Sequence of chain 2.A:
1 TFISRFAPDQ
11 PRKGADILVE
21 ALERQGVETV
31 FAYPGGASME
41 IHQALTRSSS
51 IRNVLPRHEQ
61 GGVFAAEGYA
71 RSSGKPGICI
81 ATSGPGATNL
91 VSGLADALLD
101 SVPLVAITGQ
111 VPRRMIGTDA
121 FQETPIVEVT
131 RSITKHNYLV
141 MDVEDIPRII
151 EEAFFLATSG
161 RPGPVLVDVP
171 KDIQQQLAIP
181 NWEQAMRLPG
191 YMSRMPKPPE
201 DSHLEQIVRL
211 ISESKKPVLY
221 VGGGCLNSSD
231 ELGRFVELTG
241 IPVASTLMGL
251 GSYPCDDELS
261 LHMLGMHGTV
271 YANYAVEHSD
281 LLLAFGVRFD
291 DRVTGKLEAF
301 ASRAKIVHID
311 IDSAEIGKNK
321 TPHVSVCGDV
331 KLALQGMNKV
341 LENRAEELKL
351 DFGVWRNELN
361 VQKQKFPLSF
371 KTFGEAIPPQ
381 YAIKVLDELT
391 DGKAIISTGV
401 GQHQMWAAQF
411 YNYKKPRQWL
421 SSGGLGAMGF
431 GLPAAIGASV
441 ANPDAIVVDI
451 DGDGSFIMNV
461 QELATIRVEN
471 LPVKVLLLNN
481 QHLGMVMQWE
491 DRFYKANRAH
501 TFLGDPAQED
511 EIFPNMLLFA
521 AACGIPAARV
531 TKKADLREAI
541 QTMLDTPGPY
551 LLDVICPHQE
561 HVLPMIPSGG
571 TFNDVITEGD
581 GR

A small-molecule ligand and the protein it binds are described below.
Small molecule (SMILES): C/C(NCc1cnc(C)nc1N)=C(/S)CCO[P](=O)([O-])O[P](=O)([O-])O

Sequence of chain 3.A:
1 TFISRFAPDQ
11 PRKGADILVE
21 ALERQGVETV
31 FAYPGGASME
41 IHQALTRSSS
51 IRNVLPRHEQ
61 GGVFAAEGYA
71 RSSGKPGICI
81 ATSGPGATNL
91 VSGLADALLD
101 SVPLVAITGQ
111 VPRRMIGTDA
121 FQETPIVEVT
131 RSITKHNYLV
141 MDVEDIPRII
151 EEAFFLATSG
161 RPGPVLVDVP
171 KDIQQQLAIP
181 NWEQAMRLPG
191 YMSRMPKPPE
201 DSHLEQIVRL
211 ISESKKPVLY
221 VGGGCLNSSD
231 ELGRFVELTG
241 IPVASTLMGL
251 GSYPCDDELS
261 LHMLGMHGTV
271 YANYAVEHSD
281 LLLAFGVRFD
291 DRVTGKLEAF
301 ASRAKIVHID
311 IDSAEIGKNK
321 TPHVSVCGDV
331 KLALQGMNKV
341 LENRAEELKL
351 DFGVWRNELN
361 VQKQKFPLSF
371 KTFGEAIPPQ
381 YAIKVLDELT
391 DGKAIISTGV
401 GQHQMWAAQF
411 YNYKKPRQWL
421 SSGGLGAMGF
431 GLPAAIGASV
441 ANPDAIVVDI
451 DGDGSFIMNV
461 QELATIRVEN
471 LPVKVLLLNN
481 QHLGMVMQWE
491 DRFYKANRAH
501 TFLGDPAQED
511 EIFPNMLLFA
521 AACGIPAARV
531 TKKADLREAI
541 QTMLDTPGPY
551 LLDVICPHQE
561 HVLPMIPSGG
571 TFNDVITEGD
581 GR

Binding-site contacts:
Ligand atom O1B contacts residue GLN402 of chain 2.A at 3.3 Å (h-bond).
Ligand atom CM2 contacts residue ASN89 of chain 3.A at 3.4 Å.
Ligand atom N4' contacts residue GLY426 of chain 2.A at 2.9 Å (h-bond).
Ligand atom S1 contacts residue F501 of chain 2.F at 3.4 Å.
Ligand atom O3B contacts residue HIS482 of chain 2.A at 3.1 Å (h-bond).
Ligand atom C7 contacts residue VAL400 of chain 2.A at 3.3 Å (hydrophobic).
Ligand atom O2A contacts residue GLY454 of chain 2.A at 3.6 Å (h-bond).
Ligand atom N3 contacts residue F501 of chain 2.F at 3.3 Å.
Ligand atom C6 contacts residue LEU483 of chain 2.A at 3.6 Å (hydrophobic).
Ligand atom O3B contacts residue GLY484 of chain 2.A at 2.8 Å (h-bond).
Ligand atom N3' contacts residue MET428 of chain 2.A at 3.3 Å (h-bond).
Ligand atom N4' contacts residue F501 of chain 2.F at 3.3 Å (h-bond).
Ligand atom C4' contacts residue MET428 of chain 2.A at 3.5 Å (hydrophobic).
Ligand atom O7 contacts residue LEU483 of chain 2.A at 3.4 Å.
Ligand atom C5 contacts residue MET428 of chain 2.A at 3.6 Å (hydrophobic).
Ligand atom O2A contacts residue SER455 of chain 2.A at 2.6 Å (h-bond).
Ligand atom O1A contacts residue HIS482 of chain 2.A at 3.1 Å (h-bond).
Ligand atom O2B contacts residue MET485 of chain 2.A at 3.0 Å (h-bond).
Ligand atom N3' contacts residue PRO85 of chain 3.A at 3.5 Å.
Ligand atom PB contacts residue MG1 of chain 2.B at 3.3 Å.
Ligand atom S1 contacts residue VAL400 of chain 2.A at 3.2 Å (h-bond).
Ligand atom CM4 contacts residue PRO34 of chain 3.A at 3.2 Å (hydrophobic).
Ligand atom PA contacts residue MG1 of chain 2.B at 3.3 Å.
Ligand atom O1A contacts residue GLY454 of chain 2.A at 3.0 Å (h-bond).
Ligand atom C6' contacts residue GLU59 of chain 3.A at 3.4 Å.
Ligand atom O2B contacts residue GLY401 of chain 2.A at 3.4 Å.
Ligand atom O3A contacts residue HIS403 of chain 2.A at 3.0 Å (h-bond).
Ligand atom N1' contacts residue GLU59 of chain 3.A at 2.8 Å (salt-bridge).
Ligand atom O1B contacts residue HIS403 of chain 2.A at 3.0 Å (h-bond).
Ligand atom O3B contacts residue ASN480 of chain 2.A at 3.0 Å (h-bond).
Ligand atom O3B contacts residue MG1 of chain 2.B at 2.1 Å.
Ligand atom O1A contacts residue ASP453 of chain 2.A at 2.8 Å (salt-bridge).
Ligand atom C5' contacts residue MET428 of chain 2.A at 3.5 Å (hydrophobic).
Ligand atom C4 contacts residue MET428 of chain 2.A at 3.4 Å (hydrophobic).
Ligand atom N4' contacts residue GLN122 of chain 3.A at 3.1 Å (h-bond).
Ligand atom O2B contacts residue GLY484 of chain 2.A at 3.2 Å (h-bond).
Ligand atom O2B contacts residue GLN402 of chain 2.A at 2.8 Å (h-bond).
Ligand atom C7' contacts residue F501 of chain 2.F at 3.4 Å.
Ligand atom O1A contacts residue MG1 of chain 2.B at 2.1 Å.
Ligand atom S1 contacts residue GLY401 of chain 2.A at 3.5 Å.